Sequence of chain 1.A:
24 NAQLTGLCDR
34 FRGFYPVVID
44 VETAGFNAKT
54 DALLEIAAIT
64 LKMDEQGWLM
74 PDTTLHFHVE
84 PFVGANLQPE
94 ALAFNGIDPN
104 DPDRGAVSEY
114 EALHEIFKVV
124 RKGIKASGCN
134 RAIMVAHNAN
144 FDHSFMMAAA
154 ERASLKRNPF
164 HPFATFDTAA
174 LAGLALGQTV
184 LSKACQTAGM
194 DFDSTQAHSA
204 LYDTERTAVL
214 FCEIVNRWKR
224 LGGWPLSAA

A protein and the small-molecule ligand that binds it are described below.
Small molecule (SMILES): Cc1cn([C@H]2C[C@H](O[P](=O)(O)OC[C@H]3O[C@@H](n4cnc5c(N)ncnc54)C[C@@H]3O[P](=O)(O)OC[C@H]3O[C@@H](n4cnc5c(=O)nc(N)[nH]c54)C[C@@H]3O[P](=O)(O)OC[C@H]3O[C@@H](n4cnc5c(=O)nc(N)[nH]c54)C[C@@H]3O)[C@@H](CO[P](=O)(O)O[C@H]3C[C@H](n4cnc5c(N)ncnc54)O[C@@H]3COP(=O)=O)O2)c(=O)[nH]c1=O

Sequence of chain 1.B:
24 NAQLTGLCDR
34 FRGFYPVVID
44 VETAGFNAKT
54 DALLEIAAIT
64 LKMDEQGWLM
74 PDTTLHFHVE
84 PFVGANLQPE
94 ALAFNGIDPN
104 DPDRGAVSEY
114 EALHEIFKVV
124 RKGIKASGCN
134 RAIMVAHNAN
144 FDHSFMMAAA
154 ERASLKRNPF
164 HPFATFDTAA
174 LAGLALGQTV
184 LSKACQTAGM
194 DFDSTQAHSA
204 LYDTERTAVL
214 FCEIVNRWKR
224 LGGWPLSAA

Binding-site contacts:
Ligand atom N3 contacts residue ARG134 of chain 1.A at 3.4 Å.
Ligand atom O6 contacts residue PHE97 of chain 1.B at 3.4 Å.
Ligand atom O6 contacts residue PHE166 of chain 1.A at 3.5 Å.
Ligand atom OP2 contacts residue HIS201 of chain 1.B at 3.4 Å (h-bond).
Ligand atom C6 contacts residue PHE166 of chain 1.A at 3.4 Å (hydrophobic).
Ligand atom N7 contacts residue PHE166 of chain 1.A at 3.4 Å.
Ligand atom O4' contacts residue ASN141 of chain 1.B at 3.1 Å (h-bond).
Ligand atom OP2 contacts residue ARG35 of chain 1.A at 2.9 Å (salt-bridge).
Ligand atom O4' contacts residue PHE144 of chain 1.B at 3.4 Å.
Ligand atom OP1 contacts residue HIS164 of chain 1.A at 2.8 Å (h-bond).
Ligand atom N1 contacts residue PHE166 of chain 1.A at 3.5 Å.
Ligand atom O2 contacts residue ARG134 of chain 1.A at 3.5 Å (salt-bridge).
Ligand atom C2 contacts residue ARG134 of chain 1.A at 3.5 Å.
Ligand atom C5 contacts residue PHE97 of chain 1.B at 3.5 Å (hydrophobic).
Ligand atom C1' contacts residue PHE49 of chain 1.B at 3.5 Å (hydrophobic).
Ligand atom N9 contacts residue PHE49 of chain 1.B at 3.3 Å.
Ligand atom O3' contacts residue GLU45 of chain 1.B at 2.8 Å (salt-bridge).
Ligand atom N1 contacts residue PHE49 of chain 1.B at 3.5 Å.
Ligand atom OP1 contacts residue MG1 of chain 1.J at 2.3 Å.
Ligand atom O3' contacts residue ASN98 of chain 1.B at 3.0 Å (h-bond).
Ligand atom C8 contacts residue PHE97 of chain 1.B at 3.4 Å (hydrophobic).
Ligand atom OP1 contacts residue ARG35 of chain 1.A at 3.5 Å (salt-bridge).
Ligand atom C6 contacts residue PHE97 of chain 1.B at 3.4 Å (hydrophobic).
Ligand atom O3' contacts residue MG1 of chain 1.N at 2.7 Å.
Ligand atom OP1 contacts residue VAL183 of chain 1.B at 3.3 Å.
Ligand atom N3 contacts residue PHE49 of chain 1.B at 3.4 Å.
Ligand atom O5' contacts residue ASN141 of chain 1.B at 3.4 Å (h-bond).
Ligand atom O3' contacts residue THR46 of chain 1.B at 3.1 Å (h-bond).
Ligand atom OP1 contacts residue LEU184 of chain 1.B at 2.9 Å (h-bond).
Ligand atom N2 contacts residue ALA94 of chain 1.B at 3.5 Å (h-bond).
Ligand atom OP1 contacts residue HIS140 of chain 1.B at 3.2 Å (h-bond).
Ligand atom O5' contacts residue LYS186 of chain 1.B at 3.3 Å (salt-bridge).
Ligand atom C8 contacts residue PHE144 of chain 1.B at 3.4 Å (hydrophobic).
Ligand atom O2 contacts residue PRO165 of chain 1.A at 3.0 Å.
Ligand atom P contacts residue MG1 of chain 1.N at 3.3 Å.
Ligand atom N2 contacts residue GLU93 of chain 1.B at 3.4 Å.
Ligand atom N7 contacts residue PHE97 of chain 1.B at 3.2 Å.
Ligand atom O5' contacts residue ARG35 of chain 1.A at 3.0 Å (salt-bridge).
Ligand atom OP1 contacts residue MG1 of chain 1.N at 2.6 Å.
Ligand atom C4 contacts residue PHE49 of chain 1.B at 3.2 Å (hydrophobic).